Binding-site contacts:
Ligand atom O7 contacts residue ASN118 of chain 4.C at 4.5 Å.
Ligand atom C4 contacts residue ASN118 of chain 4.C at 4.2 Å.
Ligand atom C7 contacts residue ASN118 of chain 4.C at 3.6 Å.
Ligand atom C5 contacts residue ASN118 of chain 4.C at 3.7 Å.
Ligand atom C2 contacts residue ASN118 of chain 4.C at 2.4 Å.
Ligand atom C1 contacts residue ASN118 of chain 4.C at 1.4 Å.
Ligand atom O5 contacts residue PHE119 of chain 4.C at 4.2 Å.
Ligand atom C6 contacts residue THR120 of chain 4.C at 3.4 Å.
Ligand atom O5 contacts residue ASN118 of chain 4.C at 2.4 Å (h-bond).
Ligand atom O5 contacts residue THR120 of chain 4.C at 3.4 Å (h-bond).
Ligand atom C3 contacts residue ASN118 of chain 4.C at 3.8 Å.
Ligand atom C1 contacts residue THR89 of chain 4.C at 3.9 Å.
Ligand atom C7 contacts residue TYR90 of chain 4.C at 3.8 Å (hydrophobic).
Ligand atom O6 contacts residue THR120 of chain 4.C at 3.1 Å (h-bond).
Ligand atom C6 contacts residue PHE119 of chain 4.C at 4.1 Å (hydrophobic).
Ligand atom O6 contacts residue ASN118 of chain 4.C at 4.1 Å.
Ligand atom C8 contacts residue ASN118 of chain 4.C at 3.9 Å.
Ligand atom O6 contacts residue PHE119 of chain 4.C at 2.8 Å (h-bond).
Ligand atom C1 contacts residue SER66 of chain 4.C at 4.2 Å.
Ligand atom N2 contacts residue TYR90 of chain 4.C at 4.5 Å.
Ligand atom C5 contacts residue THR89 of chain 4.C at 4.1 Å.
Ligand atom O7 contacts residue TYR90 of chain 4.C at 3.7 Å.
Ligand atom C5 contacts residue THR120 of chain 4.C at 4.0 Å.
Ligand atom C8 contacts residue TYR90 of chain 4.C at 3.9 Å (hydrophobic).
Ligand atom N2 contacts residue ASN118 of chain 4.C at 2.9 Å (h-bond).
Ligand atom C6 contacts residue THR89 of chain 4.C at 4.2 Å.
Ligand atom O5 contacts residue THR89 of chain 4.C at 3.8 Å.
Ligand atom O6 contacts residue THR89 of chain 4.C at 3.5 Å.
Ligand atom C2 contacts residue SER66 of chain 4.C at 4.4 Å.

Sequence of chain 4.C:
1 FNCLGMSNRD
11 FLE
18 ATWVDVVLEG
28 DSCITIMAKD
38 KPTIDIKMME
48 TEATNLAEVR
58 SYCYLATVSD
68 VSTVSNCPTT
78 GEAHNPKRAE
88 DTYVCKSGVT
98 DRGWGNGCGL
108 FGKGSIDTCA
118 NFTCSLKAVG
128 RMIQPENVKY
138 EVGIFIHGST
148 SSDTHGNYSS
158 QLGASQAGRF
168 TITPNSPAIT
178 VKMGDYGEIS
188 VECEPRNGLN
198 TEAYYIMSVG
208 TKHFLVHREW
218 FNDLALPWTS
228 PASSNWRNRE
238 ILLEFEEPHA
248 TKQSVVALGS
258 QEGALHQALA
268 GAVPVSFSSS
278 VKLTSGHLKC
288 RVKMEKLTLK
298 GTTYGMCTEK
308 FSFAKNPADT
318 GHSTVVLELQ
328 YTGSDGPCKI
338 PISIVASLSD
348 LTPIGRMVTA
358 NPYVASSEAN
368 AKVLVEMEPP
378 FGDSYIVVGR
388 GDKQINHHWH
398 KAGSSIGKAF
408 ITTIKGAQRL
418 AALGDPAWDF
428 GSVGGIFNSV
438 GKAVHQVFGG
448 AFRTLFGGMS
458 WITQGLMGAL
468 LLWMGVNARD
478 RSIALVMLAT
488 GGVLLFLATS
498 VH

A small-molecule ligand and the protein it binds are described below.
Small molecule (SMILES): CC(=O)N[C@@H]1[C@@H](O)[C@H](O)[C@@H](CO)O[C@H]1O